Sequence of chain 1.A:
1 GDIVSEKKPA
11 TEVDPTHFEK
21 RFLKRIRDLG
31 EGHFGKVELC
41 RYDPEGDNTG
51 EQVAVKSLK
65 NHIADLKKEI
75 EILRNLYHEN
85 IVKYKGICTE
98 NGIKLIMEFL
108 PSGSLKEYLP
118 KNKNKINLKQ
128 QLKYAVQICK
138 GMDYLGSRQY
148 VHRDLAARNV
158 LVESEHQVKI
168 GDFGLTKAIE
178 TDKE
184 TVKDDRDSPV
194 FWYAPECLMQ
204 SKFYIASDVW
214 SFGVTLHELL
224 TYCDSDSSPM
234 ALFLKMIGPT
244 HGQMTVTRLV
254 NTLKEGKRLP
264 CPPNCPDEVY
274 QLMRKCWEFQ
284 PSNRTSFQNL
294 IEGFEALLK

This small molecule binds to this protein.
Small molecule (SMILES): CC(C)N1CCC[C@H]1C(=O)N1CCC(n2cnc3cnc4[nH]ccc4c32)CC1

Binding-site contacts:
Ligand atom C25 contacts residue MET104 of chain 1.A at 3.7 Å (hydrophobic).
Ligand atom C30 contacts residue PHE106 of chain 1.A at 3.6 Å (hydrophobic).
Ligand atom C1 contacts residue ARG155 of chain 1.A at 3.5 Å.
Ligand atom C17 contacts residue ASN156 of chain 1.A at 3.4 Å.
Ligand atom C24 contacts residue GLY168 of chain 1.A at 3.5 Å.
Ligand atom O11 contacts residue GLY30 of chain 1.A at 3.2 Å.
Ligand atom C14 contacts residue VAL37 of chain 1.A at 3.7 Å (hydrophobic).
Ligand atom C21 contacts residue LEU158 of chain 1.A at 3.8 Å (hydrophobic).
Ligand atom C2 contacts residue GLU31 of chain 1.A at 3.7 Å.
Ligand atom N29 contacts residue LEU107 of chain 1.A at 3.0 Å (h-bond).
Ligand atom C14 contacts residue LEU29 of chain 1.A at 3.6 Å (hydrophobic).
Ligand atom C2 contacts residue ASN156 of chain 1.A at 3.5 Å.
Ligand atom C28 contacts residue ALA54 of chain 1.A at 3.7 Å (hydrophobic).
Ligand atom N20 contacts residue GLY110 of chain 1.A at 3.7 Å.
Ligand atom C22 contacts residue LEU158 of chain 1.A at 3.5 Å (hydrophobic).
Ligand atom C17 contacts residue ARG155 of chain 1.A at 3.3 Å.
Ligand atom C3 contacts residue ASP169 of chain 1.A at 3.6 Å.
Ligand atom N29 contacts residue PHE106 of chain 1.A at 3.5 Å.
Ligand atom N26 contacts residue ALA54 of chain 1.A at 3.2 Å.
Ligand atom C3 contacts residue GLY32 of chain 1.A at 3.8 Å.
Ligand atom C30 contacts residue LEU107 of chain 1.A at 3.2 Å (hydrophobic).
Ligand atom C23 contacts residue LEU158 of chain 1.A at 3.6 Å (hydrophobic).
Ligand atom C19 contacts residue LEU29 of chain 1.A at 3.5 Å (hydrophobic).
Ligand atom C3 contacts residue ASN156 of chain 1.A at 3.4 Å.
Ligand atom N18 contacts residue LEU158 of chain 1.A at 3.5 Å.
Ligand atom C28 contacts residue LEU158 of chain 1.A at 3.6 Å (hydrophobic).
Ligand atom O11 contacts residue GLU31 of chain 1.A at 3.3 Å (salt-bridge).
Ligand atom C13 contacts residue VAL37 of chain 1.A at 3.6 Å (hydrophobic).
Ligand atom C25 contacts residue ALA54 of chain 1.A at 3.6 Å (hydrophobic).
Ligand atom N4 contacts residue GLU31 of chain 1.A at 3.0 Å (salt-bridge).
Ligand atom C13 contacts residue ASP169 of chain 1.A at 3.7 Å.
Ligand atom N26 contacts residue GLU105 of chain 1.A at 2.9 Å (salt-bridge).
Ligand atom C3 contacts residue ASP151 of chain 1.A at 3.5 Å.
Ligand atom C1 contacts residue GLU31 of chain 1.A at 3.5 Å.
Ligand atom C8 contacts residue ASN156 of chain 1.A at 3.3 Å.
Ligand atom C6 contacts residue GLU31 of chain 1.A at 3.7 Å.
Ligand atom C28 contacts residue GLU105 of chain 1.A at 3.8 Å.
Ligand atom C16 contacts residue ARG155 of chain 1.A at 3.5 Å.
Ligand atom O11 contacts residue GLY32 of chain 1.A at 3.6 Å.
Ligand atom C5 contacts residue GLU31 of chain 1.A at 3.3 Å.